A protein and the small-molecule ligand that binds it are described below.
Small molecule (SMILES): CC(=O)N[C@H]1[C@H](O[C@H]2[C@H](O)[C@@H](NC(C)=O)CO[C@@H]2CO)O[C@H](CO)[C@@H](O[C@@H]2O[C@H](CO[C@H]3O[C@H](CO)[C@@H](O)[C@H](O)[C@@H]3O)[C@@H](O)[C@H](O[C@H]3O[C@H](CO)[C@@H](O)[C@H](O)[C@@H]3O)[C@@H]2O)[C@@H]1O

Sequence of chain 1.I:
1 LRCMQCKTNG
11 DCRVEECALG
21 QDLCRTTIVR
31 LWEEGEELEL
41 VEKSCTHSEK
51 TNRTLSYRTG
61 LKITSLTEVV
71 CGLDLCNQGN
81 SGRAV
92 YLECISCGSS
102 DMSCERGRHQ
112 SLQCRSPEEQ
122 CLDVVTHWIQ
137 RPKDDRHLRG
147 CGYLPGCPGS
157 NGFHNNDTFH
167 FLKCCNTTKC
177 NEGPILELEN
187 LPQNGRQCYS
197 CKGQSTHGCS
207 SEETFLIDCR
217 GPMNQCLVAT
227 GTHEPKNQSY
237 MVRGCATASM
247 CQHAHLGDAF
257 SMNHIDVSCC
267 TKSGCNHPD

Binding-site contacts:
Ligand atom O7 contacts residue ASN162 of chain 1.I at 4.1 Å.
Ligand atom O5 contacts residue ASN162 of chain 1.I at 2.4 Å (h-bond).
Ligand atom O6 contacts residue GLN131 of chain 1.I at 4.0 Å.
Ligand atom N2 contacts residue ASN162 of chain 1.I at 2.3 Å (h-bond).
Ligand atom O7 contacts residue PHE211 of chain 1.I at 3.3 Å.
Ligand atom C8 contacts residue PHE211 of chain 1.I at 4.3 Å (hydrophobic).
Ligand atom C8 contacts residue ASN162 of chain 1.I at 4.1 Å.
Ligand atom O3 contacts residue ASN162 of chain 1.I at 4.5 Å.
Ligand atom C4 contacts residue ASN162 of chain 1.I at 4.2 Å.
Ligand atom C7 contacts residue PHE211 of chain 1.I at 3.5 Å (hydrophobic).
Ligand atom C2 contacts residue ASN162 of chain 1.I at 2.2 Å.
Ligand atom N2 contacts residue PHE211 of chain 1.I at 3.7 Å.
Ligand atom C6 contacts residue ILE130 of chain 1.I at 3.8 Å (hydrophobic).
Ligand atom C1 contacts residue ASN162 of chain 1.I at 1.4 Å.
Ligand atom C3 contacts residue ASN162 of chain 1.I at 3.4 Å.
Ligand atom C5 contacts residue ASN162 of chain 1.I at 3.7 Å.
Ligand atom O6 contacts residue ILE130 of chain 1.I at 4.1 Å.
Ligand atom C7 contacts residue ASN162 of chain 1.I at 3.3 Å.
Ligand atom C6 contacts residue ASN162 of chain 1.I at 4.3 Å.